A small-molecule ligand and the protein it binds are described below.
Small molecule (SMILES): COc1cc(CC(=O)c2ccc(C#N)cc2)c([N+](=O)[O-])cc1OC

Binding-site contacts:
Ligand atom N13 contacts residue TYR197 of chain 4.A at 3.4 Å.
Ligand atom O20 contacts residue TYR152 of chain 4.A at 3.7 Å.
Ligand atom O23 contacts residue TYR152 of chain 4.A at 3.0 Å (h-bond).
Ligand atom N22 contacts residue VAL191 of chain 4.A at 3.9 Å.
Ligand atom C15 contacts residue TYR128 of chain 4.A at 3.1 Å (hydrophobic).
Ligand atom O20 contacts residue PHE186 of chain 4.A at 3.8 Å.
Ligand atom C09 contacts residue MET221 of chain 4.A at 3.9 Å (hydrophobic).
Ligand atom C01 contacts residue PHE186 of chain 4.A at 2.8 Å (hydrophobic).
Ligand atom C18 contacts residue TYR152 of chain 4.A at 3.7 Å (hydrophobic).
Ligand atom C21 contacts residue TYR152 of chain 4.A at 3.6 Å (hydrophobic).
Ligand atom O16 contacts residue TYR128 of chain 4.A at 2.9 Å (h-bond).
Ligand atom C01 contacts residue TYR128 of chain 4.A at 2.9 Å (hydrophobic).
Ligand atom O02 contacts residue TYR128 of chain 4.A at 3.8 Å.
Ligand atom C06 contacts residue ILE104 of chain 4.A at 3.5 Å (hydrophobic).
Ligand atom C17 contacts residue TYR152 of chain 4.A at 3.8 Å (hydrophobic).
Ligand atom O23 contacts residue VAL191 of chain 4.A at 3.9 Å.
Ligand atom C12 contacts residue TYR197 of chain 4.A at 3.5 Å (hydrophobic).
Ligand atom C19 contacts residue TYR152 of chain 4.A at 3.9 Å (hydrophobic).
Ligand atom C01 contacts residue MET224 of chain 4.A at 3.7 Å (hydrophobic).
Ligand atom C15 contacts residue TYR197 of chain 4.A at 3.8 Å (hydrophobic).
Ligand atom C06 contacts residue TYR128 of chain 4.A at 3.4 Å (hydrophobic).
Ligand atom O02 contacts residue MET224 of chain 4.A at 3.5 Å.
Ligand atom O24 contacts residue TYR152 of chain 4.A at 3.5 Å (h-bond).
Ligand atom C04 contacts residue TYR128 of chain 4.A at 3.4 Å (hydrophobic).
Ligand atom N22 contacts residue TYR152 of chain 4.A at 3.3 Å (h-bond).
Ligand atom C08 contacts residue TYR197 of chain 4.A at 3.9 Å (hydrophobic).
Ligand atom C10 contacts residue TYR197 of chain 4.A at 3.7 Å (hydrophobic).
Ligand atom C14 contacts residue LEU106 of chain 4.A at 3.5 Å (hydrophobic).
Ligand atom C10 contacts residue MET221 of chain 4.A at 3.9 Å (hydrophobic).
Ligand atom C14 contacts residue TYR197 of chain 4.A at 3.7 Å (hydrophobic).
Ligand atom C08 contacts residue TYR128 of chain 4.A at 3.3 Å (hydrophobic).
Ligand atom N13 contacts residue GOL1 of chain 4.E at 3.7 Å.
Ligand atom C07 contacts residue TYR128 of chain 4.A at 2.9 Å (hydrophobic).
Ligand atom O24 contacts residue VAL191 of chain 4.A at 3.1 Å.
Ligand atom C03 contacts residue TYR128 of chain 4.A at 3.7 Å (hydrophobic).
Ligand atom O16 contacts residue VAL188 of chain 4.A at 3.8 Å.
Ligand atom C05 contacts residue TYR128 of chain 4.A at 3.8 Å (hydrophobic).
Ligand atom O23 contacts residue LEU221 of chain 3.C at 3.9 Å.
Ligand atom C15 contacts residue SER126 of chain 4.A at 3.5 Å.
Ligand atom C11 contacts residue TYR197 of chain 4.A at 3.5 Å (hydrophobic).

Sequence of chain 4.A:
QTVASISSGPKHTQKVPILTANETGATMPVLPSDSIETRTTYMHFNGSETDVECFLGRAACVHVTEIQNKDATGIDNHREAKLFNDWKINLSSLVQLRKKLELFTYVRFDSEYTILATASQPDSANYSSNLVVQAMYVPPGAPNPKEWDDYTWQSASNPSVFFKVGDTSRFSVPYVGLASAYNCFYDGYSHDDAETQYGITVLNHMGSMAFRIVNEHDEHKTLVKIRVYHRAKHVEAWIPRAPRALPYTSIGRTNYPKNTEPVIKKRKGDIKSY

Sequence of chain 3.C:
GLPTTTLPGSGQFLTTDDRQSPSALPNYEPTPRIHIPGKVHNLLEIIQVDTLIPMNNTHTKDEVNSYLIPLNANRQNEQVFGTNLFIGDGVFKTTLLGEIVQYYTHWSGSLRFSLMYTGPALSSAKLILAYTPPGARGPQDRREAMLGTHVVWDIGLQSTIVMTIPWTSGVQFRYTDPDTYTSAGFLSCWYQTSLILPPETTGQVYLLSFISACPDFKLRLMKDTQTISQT

Sequence of chain 4.C:
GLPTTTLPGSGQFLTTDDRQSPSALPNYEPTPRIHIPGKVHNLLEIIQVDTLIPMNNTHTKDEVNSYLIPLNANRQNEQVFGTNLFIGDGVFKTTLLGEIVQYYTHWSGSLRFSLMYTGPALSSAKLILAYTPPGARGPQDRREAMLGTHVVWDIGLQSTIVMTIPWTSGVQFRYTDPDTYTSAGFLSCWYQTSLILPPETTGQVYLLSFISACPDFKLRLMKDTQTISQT